Sequence of chain 53.B:
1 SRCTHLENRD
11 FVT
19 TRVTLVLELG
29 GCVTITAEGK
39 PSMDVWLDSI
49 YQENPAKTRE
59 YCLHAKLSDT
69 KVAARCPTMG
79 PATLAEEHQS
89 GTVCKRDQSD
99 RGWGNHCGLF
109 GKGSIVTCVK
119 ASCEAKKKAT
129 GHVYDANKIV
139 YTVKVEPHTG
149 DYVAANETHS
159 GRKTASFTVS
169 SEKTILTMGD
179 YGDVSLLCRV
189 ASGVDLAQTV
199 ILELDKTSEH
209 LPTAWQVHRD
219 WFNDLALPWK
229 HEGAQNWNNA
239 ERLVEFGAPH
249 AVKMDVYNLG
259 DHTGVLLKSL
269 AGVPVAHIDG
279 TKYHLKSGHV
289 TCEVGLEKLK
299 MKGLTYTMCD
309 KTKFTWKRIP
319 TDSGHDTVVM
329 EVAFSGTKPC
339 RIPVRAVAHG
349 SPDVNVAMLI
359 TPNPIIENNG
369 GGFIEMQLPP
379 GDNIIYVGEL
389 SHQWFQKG

A small-molecule ligand and the protein it binds are described below.
Small molecule (SMILES): CC(=O)N[C@@H]1[C@@H](O)[C@H](O)[C@@H](CO)O[C@H]1O

Binding-site contacts:
Ligand atom C8 contacts residue ASN154 of chain 53.B at 3.8 Å.
Ligand atom C1 contacts residue ASN154 of chain 53.B at 1.4 Å.
Ligand atom O7 contacts residue GLU155 of chain 53.B at 3.8 Å.
Ligand atom O5 contacts residue ASN154 of chain 53.B at 2.4 Å (h-bond).
Ligand atom C1 contacts residue HIS104 of chain 23.B at 3.2 Å.
Ligand atom C8 contacts residue GLU155 of chain 53.B at 3.8 Å.
Ligand atom O7 contacts residue ASN154 of chain 53.B at 3.1 Å (h-bond).
Ligand atom O7 contacts residue HIS104 of chain 23.B at 4.2 Å.
Ligand atom C5 contacts residue HIS104 of chain 23.B at 3.3 Å.
Ligand atom O6 contacts residue HIS104 of chain 23.B at 2.9 Å.
Ligand atom C2 contacts residue HIS104 of chain 23.B at 4.4 Å.
Ligand atom C6 contacts residue HIS104 of chain 23.B at 3.7 Å.
Ligand atom C7 contacts residue GLU155 of chain 53.B at 4.1 Å.
Ligand atom C7 contacts residue ASN154 of chain 53.B at 3.3 Å.
Ligand atom C4 contacts residue ASN154 of chain 53.B at 4.2 Å.
Ligand atom O5 contacts residue HIS104 of chain 23.B at 3.2 Å (h-bond).
Ligand atom C2 contacts residue ASN154 of chain 53.B at 2.4 Å.
Ligand atom N2 contacts residue ASN154 of chain 53.B at 2.9 Å (h-bond).
Ligand atom C5 contacts residue ASN154 of chain 53.B at 3.7 Å.
Ligand atom C3 contacts residue ASN154 of chain 53.B at 3.8 Å.

Sequence of chain 23.B:
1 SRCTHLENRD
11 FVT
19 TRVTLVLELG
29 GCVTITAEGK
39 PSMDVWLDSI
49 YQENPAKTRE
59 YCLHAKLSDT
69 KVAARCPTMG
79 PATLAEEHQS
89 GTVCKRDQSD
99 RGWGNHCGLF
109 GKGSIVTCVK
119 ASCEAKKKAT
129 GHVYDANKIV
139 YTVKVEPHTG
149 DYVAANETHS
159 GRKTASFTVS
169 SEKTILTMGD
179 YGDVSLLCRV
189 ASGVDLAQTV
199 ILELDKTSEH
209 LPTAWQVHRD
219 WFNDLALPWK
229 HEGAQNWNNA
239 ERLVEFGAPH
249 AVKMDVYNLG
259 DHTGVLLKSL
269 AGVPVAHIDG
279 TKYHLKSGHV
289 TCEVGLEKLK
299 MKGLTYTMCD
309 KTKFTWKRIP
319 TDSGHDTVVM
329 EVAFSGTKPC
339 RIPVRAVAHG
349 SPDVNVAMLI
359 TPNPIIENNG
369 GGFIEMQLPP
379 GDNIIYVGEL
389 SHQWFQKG